Binding-site contacts:
Ligand atom C6 contacts residue ILE279 of chain 1.A at 4.1 Å (hydrophobic).
Ligand atom C3 contacts residue ASN236 of chain 1.A at 3.9 Å.
Ligand atom O5 contacts residue ASN236 of chain 1.A at 2.5 Å (h-bond).
Ligand atom O6 contacts residue GLU277 of chain 1.A at 3.6 Å.
Ligand atom C2 contacts residue ASN236 of chain 1.A at 2.5 Å.
Ligand atom C4 contacts residue ASN236 of chain 1.A at 4.3 Å.
Ligand atom O6 contacts residue NAG1 of chain 1.IA at 3.4 Å.
Ligand atom O5 contacts residue THR238 of chain 1.A at 4.1 Å.
Ligand atom N2 contacts residue ASN236 of chain 1.A at 2.9 Å (h-bond).
Ligand atom C1 contacts residue ASN236 of chain 1.A at 1.5 Å.
Ligand atom O6 contacts residue SER276 of chain 1.A at 4.2 Å.
Ligand atom O7 contacts residue THR238 of chain 1.A at 3.9 Å.
Ligand atom C6 contacts residue SER276 of chain 1.A at 3.6 Å.
Ligand atom O4 contacts residue NAG1 of chain 1.IA at 3.6 Å.
Ligand atom O7 contacts residue ASN236 of chain 1.A at 3.4 Å (h-bond).
Ligand atom C6 contacts residue GLU277 of chain 1.A at 4.0 Å.
Ligand atom C8 contacts residue ASN236 of chain 1.A at 4.5 Å.
Ligand atom C5 contacts residue ASN236 of chain 1.A at 3.8 Å.
Ligand atom C7 contacts residue ASN236 of chain 1.A at 3.3 Å.
Ligand atom O6 contacts residue ILE279 of chain 1.A at 3.1 Å (h-bond).
Ligand atom O6 contacts residue ASN278 of chain 1.A at 3.6 Å.

Sequence of chain 1.A:
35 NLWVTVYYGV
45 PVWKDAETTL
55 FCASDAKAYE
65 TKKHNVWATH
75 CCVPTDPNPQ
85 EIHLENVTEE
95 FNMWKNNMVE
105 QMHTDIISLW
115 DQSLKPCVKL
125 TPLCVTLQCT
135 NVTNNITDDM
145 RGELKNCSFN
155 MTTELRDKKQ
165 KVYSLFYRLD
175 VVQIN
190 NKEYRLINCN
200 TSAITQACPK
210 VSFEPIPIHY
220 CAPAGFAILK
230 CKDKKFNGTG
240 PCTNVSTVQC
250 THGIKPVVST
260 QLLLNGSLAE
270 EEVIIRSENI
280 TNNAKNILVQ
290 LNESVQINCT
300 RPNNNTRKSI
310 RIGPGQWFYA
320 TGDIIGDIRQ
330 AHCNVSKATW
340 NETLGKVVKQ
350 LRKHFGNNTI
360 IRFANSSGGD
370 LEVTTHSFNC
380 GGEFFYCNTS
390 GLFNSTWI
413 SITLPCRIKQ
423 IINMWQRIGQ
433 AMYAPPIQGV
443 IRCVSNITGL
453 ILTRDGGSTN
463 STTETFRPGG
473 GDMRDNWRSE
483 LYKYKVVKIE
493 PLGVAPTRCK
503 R

This protein binds this small molecule.
Small molecule (SMILES): CC(=O)N[C@@H]1[C@@H](O)[C@H](O)[C@@H](CO)O[C@H]1O